Binding-site contacts:
Ligand atom O5 contacts residue ASN109 of chain 1.I at 2.4 Å (h-bond).
Ligand atom N2 contacts residue ASN109 of chain 1.I at 2.9 Å (h-bond).
Ligand atom C6 contacts residue ASN106 of chain 1.I at 3.8 Å.
Ligand atom C7 contacts residue ASN109 of chain 1.I at 3.4 Å.
Ligand atom C4 contacts residue ASN109 of chain 1.I at 4.3 Å.
Ligand atom C3 contacts residue ASN109 of chain 1.I at 3.8 Å.
Ligand atom C8 contacts residue ASN109 of chain 1.I at 3.4 Å.
Ligand atom C5 contacts residue ASN109 of chain 1.I at 3.7 Å.
Ligand atom C2 contacts residue ASN109 of chain 1.I at 2.5 Å.
Ligand atom C6 contacts residue ASN109 of chain 1.I at 4.5 Å.
Ligand atom C1 contacts residue ASN109 of chain 1.I at 1.4 Å.
Ligand atom O7 contacts residue ASN109 of chain 1.I at 4.3 Å.

A protein and the small-molecule ligand that binds it are described below.
Small molecule (SMILES): CC(=O)N[C@@H]1[C@@H](O)[C@H](O)[C@@H](CO)O[C@H]1O

Sequence of chain 1.I:
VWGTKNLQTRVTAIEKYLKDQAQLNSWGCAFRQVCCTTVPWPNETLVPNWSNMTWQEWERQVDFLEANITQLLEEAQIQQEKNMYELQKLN